Binding-site contacts:
Ligand atom O6 contacts residue GLU272 of chain 1.B at 3.6 Å (salt-bridge).
Ligand atom O5 contacts residue TYR131 of chain 1.B at 3.5 Å.
Ligand atom O5 contacts residue NGT1 of chain 1.J at 2.0 Å (h-bond).
Ligand atom O3 contacts residue GLY95 of chain 1.B at 4.0 Å.
Ligand atom O4 contacts residue GLU272 of chain 1.B at 3.2 Å.
Ligand atom C2 contacts residue GLU272 of chain 1.B at 3.0 Å.
Ligand atom C1 contacts residue GLU272 of chain 1.B at 4.2 Å.
Ligand atom C5 contacts residue TYR131 of chain 1.B at 4.0 Å (hydrophobic).
Ligand atom C4 contacts residue GLU272 of chain 1.B at 3.9 Å.
Ligand atom C2 contacts residue NGT1 of chain 1.J at 2.7 Å.
Ligand atom O6 contacts residue ASP270 of chain 1.B at 3.5 Å (salt-bridge).
Ligand atom O2 contacts residue PHE125 of chain 1.B at 3.5 Å.
Ligand atom O4 contacts residue ALA273 of chain 1.B at 3.9 Å.
Ligand atom O6 contacts residue TYR131 of chain 1.B at 3.9 Å.
Ligand atom O2 contacts residue ARG300 of chain 1.B at 4.1 Å.
Ligand atom C5 contacts residue NGT1 of chain 1.J at 3.3 Å.
Ligand atom O3 contacts residue GLU272 of chain 1.B at 4.1 Å.
Ligand atom C2 contacts residue PHE125 of chain 1.B at 3.9 Å (hydrophobic).
Ligand atom C5 contacts residue GLU272 of chain 1.B at 3.6 Å.
Ligand atom O3 contacts residue GLU272 of chain 1.B at 3.8 Å.
Ligand atom C4 contacts residue NGT1 of chain 1.J at 4.1 Å.
Ligand atom C3 contacts residue GLU272 of chain 1.B at 4.0 Å.
Ligand atom C3 contacts residue GLU272 of chain 1.B at 3.8 Å.
Ligand atom C2 contacts residue GLY95 of chain 1.B at 3.5 Å.
Ligand atom O2 contacts residue GLU272 of chain 1.B at 2.2 Å (salt-bridge).
Ligand atom O2 contacts residue TYR299 of chain 1.B at 3.2 Å (h-bond).
Ligand atom O5 contacts residue TYR299 of chain 1.B at 4.0 Å.
Ligand atom O2 contacts residue GLY95 of chain 1.B at 2.7 Å (h-bond).
Ligand atom O2 contacts residue SER96 of chain 1.B at 3.1 Å.
Ligand atom C2 contacts residue TYR299 of chain 1.B at 3.9 Å (hydrophobic).
Ligand atom C1 contacts residue PHE125 of chain 1.B at 3.9 Å (hydrophobic).
Ligand atom C3 contacts residue NGT1 of chain 1.J at 3.9 Å.
Ligand atom C1 contacts residue TYR299 of chain 1.B at 3.6 Å (hydrophobic).
Ligand atom O6 contacts residue NGT1 of chain 1.J at 4.2 Å.
Ligand atom C6 contacts residue TYR131 of chain 1.B at 3.5 Å (hydrophobic).
Ligand atom O2 contacts residue NGT1 of chain 1.J at 3.2 Å (h-bond).
Ligand atom C6 contacts residue GLU272 of chain 1.B at 3.9 Å.
Ligand atom C1 contacts residue NGT1 of chain 1.J at 1.3 Å.
Ligand atom C6 contacts residue TYR131 of chain 1.B at 3.7 Å (hydrophobic).
Ligand atom O6 contacts residue PHE125 of chain 1.B at 4.2 Å.

A protein and the small-molecule ligand that binds it are described below.
Small molecule (SMILES): OC[C@H]1O[C@H](OC[C@H]2OC[C@@H](O)[C@@H](O[C@H]3O[C@H](CO)[C@@H](O)[C@H](O)[C@@H]3O)[C@@H]2O)[C@@H](O)[C@@H](O)[C@@H]1O

Sequence of chain 1.B:
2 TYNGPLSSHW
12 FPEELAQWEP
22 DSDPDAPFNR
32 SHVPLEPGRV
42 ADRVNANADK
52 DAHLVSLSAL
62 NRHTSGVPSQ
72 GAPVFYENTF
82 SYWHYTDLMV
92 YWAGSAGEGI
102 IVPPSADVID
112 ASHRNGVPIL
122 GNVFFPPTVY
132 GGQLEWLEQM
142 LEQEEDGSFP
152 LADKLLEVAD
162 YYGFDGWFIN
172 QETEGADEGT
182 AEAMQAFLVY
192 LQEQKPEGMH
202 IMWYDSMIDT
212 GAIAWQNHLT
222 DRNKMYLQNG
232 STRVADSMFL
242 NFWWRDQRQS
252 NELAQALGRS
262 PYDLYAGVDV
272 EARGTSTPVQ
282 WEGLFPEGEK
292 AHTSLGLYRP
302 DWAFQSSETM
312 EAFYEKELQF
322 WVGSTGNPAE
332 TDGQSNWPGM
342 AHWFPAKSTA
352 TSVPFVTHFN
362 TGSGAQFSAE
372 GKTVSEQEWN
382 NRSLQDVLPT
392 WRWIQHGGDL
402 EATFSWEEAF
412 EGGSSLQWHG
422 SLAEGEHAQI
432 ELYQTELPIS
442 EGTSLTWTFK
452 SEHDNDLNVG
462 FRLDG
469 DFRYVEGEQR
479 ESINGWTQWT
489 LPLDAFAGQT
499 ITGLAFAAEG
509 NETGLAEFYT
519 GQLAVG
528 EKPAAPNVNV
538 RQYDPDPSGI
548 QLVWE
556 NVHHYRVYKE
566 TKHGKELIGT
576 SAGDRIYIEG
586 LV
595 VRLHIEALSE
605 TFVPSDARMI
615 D